A protein and the small-molecule ligand that binds it are described below.
Small molecule (SMILES): CC(=O)N[C@@H]1[C@@H](O)[C@@H](O)[C@@H](CO)O[C@@H]1O

Binding-site contacts:
Ligand atom O1 contacts residue CYS111 of chain 1.A at 3.9 Å.
Ligand atom O7 contacts residue SER172 of chain 1.A at 2.7 Å (h-bond).
Ligand atom O6 contacts residue ASP62 of chain 1.A at 2.8 Å (salt-bridge).
Ligand atom C7 contacts residue ASP139 of chain 1.A at 3.5 Å.
Ligand atom C6 contacts residue TRP16 of chain 1.A at 3.5 Å (hydrophobic).
Ligand atom O7 contacts residue ARG196 of chain 1.A at 3.6 Å.
Ligand atom O4 contacts residue LYS137 of chain 1.A at 2.8 Å (salt-bridge).
Ligand atom C1 contacts residue ASP200 of chain 1.A at 3.6 Å.
Ligand atom C4 contacts residue TRP16 of chain 1.A at 3.7 Å (hydrophobic).
Ligand atom O4 contacts residue TYR103 of chain 1.A at 3.3 Å.
Ligand atom C2 contacts residue ASP200 of chain 1.A at 3.5 Å.
Ligand atom C2 contacts residue ASP139 of chain 1.A at 3.2 Å.
Ligand atom O1 contacts residue ASP200 of chain 1.A at 2.8 Å (salt-bridge).
Ligand atom C7 contacts residue SER172 of chain 1.A at 3.6 Å.
Ligand atom O3 contacts residue LYS137 of chain 1.A at 2.6 Å (salt-bridge).
Ligand atom C5 contacts residue TRP16 of chain 1.A at 3.6 Å (hydrophobic).
Ligand atom O3 contacts residue ASP200 of chain 1.A at 3.8 Å.
Ligand atom C3 contacts residue LYS137 of chain 1.A at 3.5 Å.
Ligand atom C7 contacts residue ASP200 of chain 1.A at 3.7 Å.
Ligand atom O6 contacts residue CYS111 of chain 1.A at 3.5 Å.
Ligand atom C8 contacts residue ASP200 of chain 1.A at 3.8 Å.
Ligand atom C8 contacts residue ARG196 of chain 1.A at 3.4 Å.
Ligand atom C4 contacts residue LYS137 of chain 1.A at 3.6 Å.
Ligand atom O5 contacts residue CYS111 of chain 1.A at 3.3 Å (h-bond).
Ligand atom O6 contacts residue ALA112 of chain 1.A at 3.8 Å.
Ligand atom O3 contacts residue ARG196 of chain 1.A at 3.0 Å (salt-bridge).
Ligand atom N2 contacts residue ASP200 of chain 1.A at 2.8 Å (salt-bridge).
Ligand atom C6 contacts residue ASP62 of chain 1.A at 3.3 Å.
Ligand atom O4 contacts residue ASP139 of chain 1.A at 3.6 Å.
Ligand atom O5 contacts residue ASP139 of chain 1.A at 3.0 Å (salt-bridge).
Ligand atom O4 contacts residue ASP61 of chain 1.A at 2.6 Å (salt-bridge).
Ligand atom C3 contacts residue ASP200 of chain 1.A at 3.6 Å.
Ligand atom N2 contacts residue ARG196 of chain 1.A at 3.4 Å (salt-bridge).
Ligand atom C4 contacts residue ASP61 of chain 1.A at 3.3 Å.
Ligand atom O6 contacts residue TRP16 of chain 1.A at 3.3 Å.
Ligand atom C1 contacts residue ASP139 of chain 1.A at 3.1 Å.
Ligand atom C1 contacts residue CYS111 of chain 1.A at 3.6 Å (hydrophobic).
Ligand atom C7 contacts residue ARG196 of chain 1.A at 3.2 Å.
Ligand atom O7 contacts residue ASP139 of chain 1.A at 2.9 Å (salt-bridge).
Ligand atom C6 contacts residue ASP61 of chain 1.A at 3.3 Å.

Sequence of chain 1.A:
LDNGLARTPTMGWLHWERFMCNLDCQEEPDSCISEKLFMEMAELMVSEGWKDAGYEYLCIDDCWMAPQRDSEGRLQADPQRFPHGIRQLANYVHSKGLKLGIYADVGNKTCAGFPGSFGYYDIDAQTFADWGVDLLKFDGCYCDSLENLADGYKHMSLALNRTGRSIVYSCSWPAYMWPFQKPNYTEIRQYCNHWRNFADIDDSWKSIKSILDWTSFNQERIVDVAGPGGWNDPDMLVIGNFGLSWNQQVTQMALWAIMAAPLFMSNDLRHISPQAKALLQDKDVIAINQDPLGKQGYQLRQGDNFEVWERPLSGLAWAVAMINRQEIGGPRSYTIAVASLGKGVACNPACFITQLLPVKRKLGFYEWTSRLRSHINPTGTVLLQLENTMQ